Binding-site contacts:
Ligand atom O18 contacts residue GLY217 of chain 1.A at 2.8 Å (h-bond).
Ligand atom O18 contacts residue GLU216 of chain 1.A at 3.6 Å.
Ligand atom N31 contacts residue SER189 of chain 1.A at 2.7 Å (h-bond).
Ligand atom C57 contacts residue GLY217 of chain 1.B at 3.5 Å.
Ligand atom C27 contacts residue SER194 of chain 1.A at 3.6 Å.
Ligand atom O43 contacts residue GLY215 of chain 1.B at 3.3 Å (h-bond).
Ligand atom C14 contacts residue GLY215 of chain 1.A at 3.4 Å.
Ligand atom N19 contacts residue GLY215 of chain 1.A at 3.5 Å (h-bond).
Ligand atom C36 contacts residue GLN87 of chain 1.B at 3.4 Å.
Ligand atom C32 contacts residue GLY215 of chain 1.A at 3.5 Å.
Ligand atom C57 contacts residue GLY215 of chain 1.B at 3.5 Å.
Ligand atom C37 contacts residue GLN87 of chain 1.B at 3.5 Å.
Ligand atom C42 contacts residue GLY215 of chain 1.B at 3.1 Å.
Ligand atom C52 contacts residue CYS190 of chain 1.B at 3.5 Å (hydrophobic).
Ligand atom C48 contacts residue GLY215 of chain 1.B at 3.5 Å.
Ligand atom N44 contacts residue GLY215 of chain 1.B at 3.5 Å (h-bond).
Ligand atom O18 contacts residue GLY215 of chain 1.A at 3.4 Å (h-bond).
Ligand atom N56 contacts residue SER189 of chain 1.B at 2.7 Å (h-bond).
Ligand atom N56 contacts residue ASP188 of chain 1.B at 3.0 Å (salt-bridge).
Ligand atom C30 contacts residue SER189 of chain 1.A at 3.5 Å.
Ligand atom O43 contacts residue GLY217 of chain 1.B at 2.9 Å (h-bond).
Ligand atom C32 contacts residue GLY217 of chain 1.A at 3.4 Å.
Ligand atom C55 contacts residue SER189 of chain 1.B at 3.5 Å.
Ligand atom C30 contacts residue TRP214 of chain 1.A at 3.4 Å (hydrophobic).
Ligand atom C45 contacts residue GLN87 of chain 1.B at 3.5 Å.
Ligand atom C10 contacts residue GLN87 of chain 1.A at 3.6 Å.
Ligand atom S38 contacts residue GLY215 of chain 1.B at 3.2 Å (h-bond).
Ligand atom C23 contacts residue GLY215 of chain 1.A at 3.5 Å.
Ligand atom N31 contacts residue GLY217 of chain 1.A at 3.1 Å (h-bond).
Ligand atom C52 contacts residue SER194 of chain 1.B at 3.6 Å.
Ligand atom C39 contacts residue GLY215 of chain 1.B at 3.4 Å.
Ligand atom C55 contacts residue TRP214 of chain 1.B at 3.5 Å (hydrophobic).
Ligand atom C28 contacts residue SER189 of chain 1.A at 3.4 Å.
Ligand atom N56 contacts residue GLY217 of chain 1.B at 3.0 Å (h-bond).
Ligand atom C45 contacts residue THR85 of chain 1.A at 3.5 Å.
Ligand atom C27 contacts residue CYS190 of chain 1.A at 3.5 Å (hydrophobic).
Ligand atom S13 contacts residue GLY215 of chain 1.A at 3.2 Å (h-bond).
Ligand atom C17 contacts residue GLY215 of chain 1.A at 3.2 Å.
Ligand atom C53 contacts residue SER189 of chain 1.B at 3.6 Å.
Ligand atom N31 contacts residue ASP188 of chain 1.A at 2.9 Å (salt-bridge).

A small-molecule ligand and the protein it binds are described below.
Small molecule (SMILES): C[Si](C)(O[Si](C)(C)c1cccc2sc(C(=O)N3CCC(c4cccc(CN)c4)CC3)cc12)c1cccc2sc(C(=O)N3CCC(c4cccc(CN)c4)CC3)cc12

Sequence of chain 1.A:
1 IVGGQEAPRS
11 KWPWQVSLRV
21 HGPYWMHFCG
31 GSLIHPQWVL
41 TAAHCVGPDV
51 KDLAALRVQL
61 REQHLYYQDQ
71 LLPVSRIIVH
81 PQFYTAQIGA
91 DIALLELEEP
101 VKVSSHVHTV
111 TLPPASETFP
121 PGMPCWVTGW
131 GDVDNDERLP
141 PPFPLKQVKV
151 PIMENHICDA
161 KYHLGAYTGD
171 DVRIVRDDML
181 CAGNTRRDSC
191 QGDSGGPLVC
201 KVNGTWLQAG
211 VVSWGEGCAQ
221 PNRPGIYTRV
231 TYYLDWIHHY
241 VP

Sequence of chain 1.B:
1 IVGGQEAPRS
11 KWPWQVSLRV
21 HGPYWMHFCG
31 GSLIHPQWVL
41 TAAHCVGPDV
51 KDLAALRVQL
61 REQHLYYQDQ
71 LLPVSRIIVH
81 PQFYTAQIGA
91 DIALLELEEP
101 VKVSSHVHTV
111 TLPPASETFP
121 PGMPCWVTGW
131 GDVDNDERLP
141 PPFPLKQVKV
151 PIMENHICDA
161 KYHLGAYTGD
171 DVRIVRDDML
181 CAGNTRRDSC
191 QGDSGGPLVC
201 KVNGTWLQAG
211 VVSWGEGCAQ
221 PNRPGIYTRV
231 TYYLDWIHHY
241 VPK